This small molecule binds to this protein.
Small molecule (SMILES): CC(O)(CC(=O)O)CC(=O)O

Binding-site contacts:
Ligand atom C2 contacts residue ASN334 of chain 1.B at 3.7 Å.
Ligand atom O3 contacts residue LYS314 of chain 1.B at 2.6 Å (salt-bridge).
Ligand atom O3 contacts residue LYS271 of chain 1.A at 4.0 Å.
Ligand atom O4 contacts residue ARG169 of chain 1.A at 3.4 Å (salt-bridge).
Ligand atom C1 contacts residue ASP269 of chain 1.A at 3.9 Å.
Ligand atom C4 contacts residue LEU432 of chain 1.B at 4.1 Å (hydrophobic).
Ligand atom O1 contacts residue COA1 of chain 1.G at 4.0 Å.
Ligand atom O1 contacts residue ASN334 of chain 1.B at 2.9 Å (h-bond).
Ligand atom C3 contacts residue ASP269 of chain 1.A at 3.6 Å.
Ligand atom C1 contacts residue ASN334 of chain 1.B at 3.6 Å.
Ligand atom C1 contacts residue GLU138 of chain 1.B at 3.4 Å.
Ligand atom C1 contacts residue LYS270 of chain 1.A at 3.8 Å.
Ligand atom C5 contacts residue LYS271 of chain 1.A at 3.5 Å.
Ligand atom O4 contacts residue LYS314 of chain 1.B at 3.4 Å (salt-bridge).
Ligand atom O7 contacts residue ARG169 of chain 1.A at 3.1 Å (salt-bridge).
Ligand atom O4 contacts residue LYS271 of chain 1.A at 3.4 Å (salt-bridge).
Ligand atom C2 contacts residue ASP269 of chain 1.A at 3.5 Å.
Ligand atom O4 contacts residue ASN265 of chain 1.A at 4.0 Å.
Ligand atom O1 contacts residue GLU138 of chain 1.B at 2.5 Å (salt-bridge).
Ligand atom O2 contacts residue COA1 of chain 1.G at 3.8 Å.
Ligand atom C5 contacts residue LYS314 of chain 1.B at 3.3 Å.
Ligand atom C2 contacts residue HIS331 of chain 1.B at 4.1 Å.
Ligand atom O3 contacts residue ALA330 of chain 1.B at 3.6 Å.
Ligand atom O4 contacts residue SER263 of chain 1.A at 2.6 Å (h-bond).
Ligand atom O7 contacts residue MET236 of chain 1.A at 3.6 Å.
Ligand atom C4 contacts residue ASP269 of chain 1.A at 4.0 Å.
Ligand atom C5 contacts residue ARG169 of chain 1.A at 4.0 Å.
Ligand atom O3 contacts residue SER263 of chain 1.A at 3.4 Å (h-bond).
Ligand atom C6 contacts residue ARG169 of chain 1.A at 4.1 Å.
Ligand atom C5 contacts residue ALA330 of chain 1.B at 3.5 Å (hydrophobic).
Ligand atom O2 contacts residue GLU138 of chain 1.B at 3.5 Å (salt-bridge).
Ligand atom O3 contacts residue LEU432 of chain 1.B at 3.7 Å.
Ligand atom C1 contacts residue COA1 of chain 1.G at 3.8 Å.
Ligand atom C4 contacts residue LYS271 of chain 1.A at 3.9 Å.
Ligand atom O7 contacts residue ASP269 of chain 1.A at 2.8 Å (salt-bridge).
Ligand atom C4 contacts residue ALA330 of chain 1.B at 3.3 Å (hydrophobic).
Ligand atom O3 contacts residue LEU436 of chain 1.B at 4.0 Å.
Ligand atom C6 contacts residue LEU432 of chain 1.B at 3.8 Å (hydrophobic).
Ligand atom C5 contacts residue SER263 of chain 1.A at 3.3 Å.
Ligand atom O1 contacts residue LYS270 of chain 1.A at 2.8 Å (salt-bridge).

Sequence of chain 1.A:
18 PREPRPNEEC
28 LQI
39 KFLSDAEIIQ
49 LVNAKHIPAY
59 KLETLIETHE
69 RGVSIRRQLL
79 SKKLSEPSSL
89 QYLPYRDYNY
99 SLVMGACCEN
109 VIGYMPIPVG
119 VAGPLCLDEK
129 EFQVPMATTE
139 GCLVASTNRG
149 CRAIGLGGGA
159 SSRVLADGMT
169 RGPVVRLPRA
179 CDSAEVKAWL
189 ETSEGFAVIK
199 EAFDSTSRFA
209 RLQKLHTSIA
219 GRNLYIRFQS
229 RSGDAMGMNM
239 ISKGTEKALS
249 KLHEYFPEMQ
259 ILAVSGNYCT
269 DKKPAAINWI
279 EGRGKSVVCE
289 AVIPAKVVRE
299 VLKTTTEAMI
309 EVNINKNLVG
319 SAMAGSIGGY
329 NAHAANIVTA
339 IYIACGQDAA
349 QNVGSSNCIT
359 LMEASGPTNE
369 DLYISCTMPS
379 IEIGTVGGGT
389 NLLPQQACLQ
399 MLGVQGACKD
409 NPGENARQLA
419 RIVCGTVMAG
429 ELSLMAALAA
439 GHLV

Sequence of chain 1.B:
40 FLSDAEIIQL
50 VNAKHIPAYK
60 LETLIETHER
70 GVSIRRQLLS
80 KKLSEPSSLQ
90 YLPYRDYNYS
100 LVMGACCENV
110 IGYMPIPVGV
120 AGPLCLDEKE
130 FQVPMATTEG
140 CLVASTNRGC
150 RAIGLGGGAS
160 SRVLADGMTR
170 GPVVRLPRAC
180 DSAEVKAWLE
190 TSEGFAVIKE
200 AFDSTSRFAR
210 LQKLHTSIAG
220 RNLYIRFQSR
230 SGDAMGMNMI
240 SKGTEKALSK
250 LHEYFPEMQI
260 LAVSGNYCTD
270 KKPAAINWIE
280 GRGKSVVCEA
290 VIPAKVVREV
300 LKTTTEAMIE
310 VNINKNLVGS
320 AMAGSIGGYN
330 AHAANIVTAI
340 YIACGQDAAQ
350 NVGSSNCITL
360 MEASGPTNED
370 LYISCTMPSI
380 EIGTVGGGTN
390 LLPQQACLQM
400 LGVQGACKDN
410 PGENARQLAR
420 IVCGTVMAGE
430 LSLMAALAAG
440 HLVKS